Sequence of chain 1.A:
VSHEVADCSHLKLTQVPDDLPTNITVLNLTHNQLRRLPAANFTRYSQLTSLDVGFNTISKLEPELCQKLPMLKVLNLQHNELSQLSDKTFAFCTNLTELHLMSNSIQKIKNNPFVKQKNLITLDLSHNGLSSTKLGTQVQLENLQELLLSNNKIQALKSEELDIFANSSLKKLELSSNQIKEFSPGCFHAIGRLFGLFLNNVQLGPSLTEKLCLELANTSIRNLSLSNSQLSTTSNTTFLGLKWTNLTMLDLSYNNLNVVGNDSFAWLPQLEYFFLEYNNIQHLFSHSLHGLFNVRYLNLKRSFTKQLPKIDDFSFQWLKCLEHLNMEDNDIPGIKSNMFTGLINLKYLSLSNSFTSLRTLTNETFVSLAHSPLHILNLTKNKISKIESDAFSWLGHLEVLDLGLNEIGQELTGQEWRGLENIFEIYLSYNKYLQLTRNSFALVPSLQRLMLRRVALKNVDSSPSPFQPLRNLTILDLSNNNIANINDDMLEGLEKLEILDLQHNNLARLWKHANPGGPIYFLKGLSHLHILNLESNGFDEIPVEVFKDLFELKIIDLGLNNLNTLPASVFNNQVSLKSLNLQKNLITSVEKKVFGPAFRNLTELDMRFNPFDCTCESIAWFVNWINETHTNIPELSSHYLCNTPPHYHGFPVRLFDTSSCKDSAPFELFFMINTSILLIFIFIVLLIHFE

Binding-site contacts:
Ligand atom C4 contacts residue ASN52 of chain 1.A at 4.2 Å.
Ligand atom C2 contacts residue ASN52 of chain 1.A at 2.5 Å.
Ligand atom C7 contacts residue ASN52 of chain 1.A at 3.8 Å.
Ligand atom O5 contacts residue GLU33 of chain 1.A at 3.9 Å.
Ligand atom C6 contacts residue GLU33 of chain 1.A at 3.4 Å.
Ligand atom C3 contacts residue ASN52 of chain 1.A at 3.8 Å.
Ligand atom C5 contacts residue GLU33 of chain 1.A at 4.3 Å.
Ligand atom C5 contacts residue ASN52 of chain 1.A at 3.7 Å.
Ligand atom O5 contacts residue ASN52 of chain 1.A at 2.4 Å (h-bond).
Ligand atom C1 contacts residue ASN52 of chain 1.A at 1.4 Å.
Ligand atom O7 contacts residue ASN52 of chain 1.A at 4.2 Å.
Ligand atom N2 contacts residue ASN52 of chain 1.A at 2.9 Å (h-bond).
Ligand atom O6 contacts residue GLU33 of chain 1.A at 2.7 Å (salt-bridge).

The small molecule below binds the protein below.
Small molecule (SMILES): CC(=O)N[C@@H]1[C@@H](O)[C@H](O)[C@@H](CO)O[C@H]1O